Sequence of chain 1.A:
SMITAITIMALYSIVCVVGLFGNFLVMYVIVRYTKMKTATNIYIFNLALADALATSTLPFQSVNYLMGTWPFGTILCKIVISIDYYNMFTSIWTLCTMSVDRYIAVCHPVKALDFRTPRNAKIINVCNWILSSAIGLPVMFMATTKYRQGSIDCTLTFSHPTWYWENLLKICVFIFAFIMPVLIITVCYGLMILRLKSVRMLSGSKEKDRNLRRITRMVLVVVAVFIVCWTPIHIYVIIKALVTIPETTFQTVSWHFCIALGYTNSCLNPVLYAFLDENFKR

Binding-site contacts:
Ligand atom C03 contacts residue TRP233 of chain 1.A at 4.3 Å (hydrophobic).
Ligand atom CL1 contacts residue PHE255 of chain 1.A at 3.5 Å.
Ligand atom C01 contacts residue TRP233 of chain 1.A at 3.7 Å (hydrophobic).
Ligand atom BR1 contacts residue PRO321 of chain 1.A at 3.7 Å.
Ligand atom BR1 contacts residue TRP233 of chain 1.A at 3.6 Å.
Ligand atom C22 contacts residue TRP233 of chain 1.A at 4.1 Å (hydrophobic).
Ligand atom O02 contacts residue MET320 of chain 1.A at 2.6 Å.
Ligand atom C22 contacts residue CYS236 of chain 1.A at 4.2 Å (hydrophobic).
Ligand atom C23 contacts residue MET320 of chain 1.A at 3.7 Å (hydrophobic).
Ligand atom O02 contacts residue TRP233 of chain 1.A at 4.2 Å.
Ligand atom BR1 contacts residue PHE316 of chain 1.A at 4.3 Å.
Ligand atom O17 contacts residue VAL240 of chain 1.A at 3.8 Å.
Ligand atom C07 contacts residue THR237 of chain 1.A at 4.5 Å.
Ligand atom C03 contacts residue MET320 of chain 1.A at 3.5 Å (hydrophobic).
Ligand atom C10 contacts residue VAL240 of chain 1.A at 4.2 Å (hydrophobic).
Ligand atom C01 contacts residue PHE316 of chain 1.A at 4.0 Å (hydrophobic).
Ligand atom C16 contacts residue THR237 of chain 1.A at 2.8 Å.
Ligand atom CL1 contacts residue TYR183 of chain 1.A at 4.4 Å.
Ligand atom S21 contacts residue ASN268 of chain 1.A at 3.9 Å.
Ligand atom C20 contacts residue ILE264 of chain 1.A at 4.3 Å (hydrophobic).
Ligand atom C11 contacts residue VAL240 of chain 1.A at 4.5 Å (hydrophobic).
Ligand atom C12 contacts residue PHE255 of chain 1.A at 4.4 Å (hydrophobic).
Ligand atom CL1 contacts residue ILE244 of chain 1.A at 4.2 Å.
Ligand atom C15 contacts residue THR237 of chain 1.A at 2.9 Å.
Ligand atom C19 contacts residue THR237 of chain 1.A at 4.1 Å.
Ligand atom C12 contacts residue VAL240 of chain 1.A at 4.4 Å (hydrophobic).
Ligand atom C19 contacts residue ILE264 of chain 1.A at 4.0 Å (hydrophobic).
Ligand atom C16 contacts residue VAL240 of chain 1.A at 3.6 Å (hydrophobic).
Ligand atom C13 contacts residue VAL240 of chain 1.A at 4.0 Å (hydrophobic).
Ligand atom C15 contacts residue ASP241 of chain 1.A at 4.3 Å.
Ligand atom S21 contacts residue TRP233 of chain 1.A at 4.2 Å.
Ligand atom C10 contacts residue THR237 of chain 1.A at 3.9 Å.
Ligand atom BR1 contacts residue MET320 of chain 1.A at 2.9 Å.
Ligand atom C15 contacts residue VAL240 of chain 1.A at 3.6 Å (hydrophobic).
Ligand atom O17 contacts residue THR237 of chain 1.A at 4.4 Å.
Ligand atom BR1 contacts residue CYS236 of chain 1.A at 3.7 Å.
Ligand atom C23 contacts residue TRP233 of chain 1.A at 4.0 Å (hydrophobic).
Ligand atom C13 contacts residue THR237 of chain 1.A at 3.9 Å.
Ligand atom C01 contacts residue MET320 of chain 1.A at 3.4 Å (hydrophobic).

The protein below binds the small molecule below.
Small molecule (SMILES): COc1ccc([C@@H]2SCCN2S(=O)(=O)c2ccc(Cl)cc2)cc1Br